The small molecule below binds the protein below.
Small molecule (SMILES): COC1CCC(n2c([C@@H]3CCCC(=O)N3c3ccc(F)c(F)c3)nc3cc(-c4c(C)noc4C)ccc32)CC1

Sequence of chain 1.C:
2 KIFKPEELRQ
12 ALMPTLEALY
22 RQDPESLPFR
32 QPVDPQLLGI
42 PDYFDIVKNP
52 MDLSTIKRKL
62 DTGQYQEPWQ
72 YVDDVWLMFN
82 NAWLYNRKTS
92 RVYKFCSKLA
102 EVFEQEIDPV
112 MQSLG

Binding-site contacts:
Ligand atom CBI contacts residue VAL111 of chain 1.C at 3.7 Å (hydrophobic).
Ligand atom FBK contacts residue PRO69 of chain 1.C at 3.2 Å.
Ligand atom CAL contacts residue ALA12 of chain 1.C at 3.9 Å (hydrophobic).
Ligand atom FBL contacts residue PHE4 of chain 1.C at 3.7 Å.
Ligand atom FBK contacts residue LEU9 of chain 1.C at 3.6 Å.
Ligand atom OAD contacts residue PRO110 of chain 1.C at 3.6 Å.
Ligand atom CAA contacts residue VAL111 of chain 1.C at 3.9 Å (hydrophobic).
Ligand atom CBH contacts residue ALA12 of chain 1.C at 3.4 Å (hydrophobic).
Ligand atom CAF contacts residue ALA12 of chain 1.C at 3.1 Å (hydrophobic).
Ligand atom CAB contacts residue VAL111 of chain 1.C at 3.6 Å (hydrophobic).
Ligand atom CBI contacts residue PRO69 of chain 1.C at 4.0 Å (hydrophobic).
Ligand atom FBL contacts residue ALA12 of chain 1.C at 3.6 Å.
Ligand atom CAT contacts residue GLU8 of chain 1.C at 3.9 Å.
Ligand atom CBH contacts residue PRO69 of chain 1.C at 3.7 Å (hydrophobic).
Ligand atom NAC contacts residue VAL111 of chain 1.C at 3.9 Å.
Ligand atom CAG contacts residue PRO110 of chain 1.C at 3.9 Å (hydrophobic).
Ligand atom CAU contacts residue GLN11 of chain 1.C at 3.9 Å.
Ligand atom CAT contacts residue GLN11 of chain 1.C at 3.7 Å.
Ligand atom CBJ contacts residue LEU115 of chain 1.C at 3.7 Å (hydrophobic).
Ligand atom NAZ contacts residue SER114 of chain 1.C at 4.0 Å.
Ligand atom CAO contacts residue SER114 of chain 1.C at 3.8 Å.
Ligand atom FBK contacts residue LEU13 of chain 1.C at 3.8 Å.
Ligand atom CAJ contacts residue SER114 of chain 1.C at 3.8 Å.
Ligand atom CAM contacts residue ALA12 of chain 1.C at 4.0 Å (hydrophobic).
Ligand atom CBI contacts residue ALA12 of chain 1.C at 4.0 Å (hydrophobic).
Ligand atom FBL contacts residue GLU8 of chain 1.C at 3.0 Å.
Ligand atom CAF contacts residue VAL111 of chain 1.C at 3.8 Å (hydrophobic).
Ligand atom CBI contacts residue LEU115 of chain 1.C at 3.7 Å (hydrophobic).
Ligand atom NAN contacts residue SER114 of chain 1.C at 2.9 Å (h-bond).
Ligand atom CBG contacts residue PHE4 of chain 1.C at 3.8 Å (hydrophobic).
Ligand atom CAS contacts residue GLU8 of chain 1.C at 3.7 Å.
Ligand atom CBG contacts residue ALA12 of chain 1.C at 3.5 Å (hydrophobic).
Ligand atom CAE contacts residue PRO110 of chain 1.C at 4.0 Å (hydrophobic).
Ligand atom FBL contacts residue LEU9 of chain 1.C at 3.5 Å.
Ligand atom CAY contacts residue GLN11 of chain 1.C at 3.9 Å.
Ligand atom OBM contacts residue LEU115 of chain 1.C at 3.7 Å.
Ligand atom CBD contacts residue SER114 of chain 1.C at 3.5 Å.
Ligand atom CAR contacts residue SER114 of chain 1.C at 4.0 Å.
Ligand atom FBK contacts residue ALA12 of chain 1.C at 3.3 Å.
Ligand atom CAS contacts residue GLN11 of chain 1.C at 3.9 Å.